Binding-site contacts:
Ligand atom O5 contacts residue GLN168 of chain 1.A at 3.1 Å (h-bond).
Ligand atom C6 contacts residue THR180 of chain 1.A at 3.5 Å.
Ligand atom O4 contacts residue TRP277 of chain 1.A at 3.7 Å.
Ligand atom C1 contacts residue TRP170 of chain 1.A at 3.8 Å (hydrophobic).
Ligand atom C4 contacts residue GLN168 of chain 1.A at 3.9 Å.
Ligand atom O4 contacts residue GLN168 of chain 1.A at 3.8 Å.
Ligand atom C6 contacts residue TRP235 of chain 1.A at 3.6 Å (hydrophobic).
Ligand atom O3 contacts residue GLN168 of chain 1.A at 3.9 Å.
Ligand atom O4 contacts residue HIS201 of chain 1.A at 4.1 Å.
Ligand atom O4 contacts residue GLU238 of chain 1.A at 2.8 Å (salt-bridge).
Ligand atom O3 contacts residue TRP171 of chain 1.A at 3.0 Å (h-bond).
Ligand atom O6 contacts residue THR180 of chain 1.A at 2.9 Å (h-bond).
Ligand atom C1 contacts residue GLN168 of chain 1.A at 3.8 Å.
Ligand atom O1 contacts residue TRP170 of chain 1.A at 4.0 Å.
Ligand atom O7 contacts residue TRP171 of chain 1.A at 3.6 Å.
Ligand atom C4 contacts residue TRP235 of chain 1.A at 3.9 Å (hydrophobic).
Ligand atom C4 contacts residue GLU238 of chain 1.A at 3.3 Å.
Ligand atom O4 contacts residue GLN168 of chain 1.A at 3.0 Å (h-bond).
Ligand atom C5 contacts residue GLU238 of chain 1.A at 4.0 Å.
Ligand atom C2 contacts residue TRP170 of chain 1.A at 4.0 Å (hydrophobic).
Ligand atom C8 contacts residue TRP170 of chain 1.A at 4.1 Å (hydrophobic).
Ligand atom O2 contacts residue TRP277 of chain 1.A at 3.5 Å.
Ligand atom C5 contacts residue GLN168 of chain 1.A at 3.9 Å.
Ligand atom C5 contacts residue TRP235 of chain 1.A at 3.8 Å (hydrophobic).
Ligand atom C6 contacts residue TYR199 of chain 1.A at 3.7 Å (hydrophobic).
Ligand atom C3 contacts residue UDP1 of chain 1.E at 3.5 Å.
Ligand atom C8 contacts residue TRP171 of chain 1.A at 3.6 Å (hydrophobic).
Ligand atom N2 contacts residue TRP170 of chain 1.A at 3.4 Å.
Ligand atom C5 contacts residue TRP170 of chain 1.A at 4.0 Å (hydrophobic).
Ligand atom C6 contacts residue GLU238 of chain 1.A at 3.6 Å.
Ligand atom O6 contacts residue TRP171 of chain 1.A at 4.1 Å.
Ligand atom O3 contacts residue UDP1 of chain 1.E at 2.6 Å (h-bond).
Ligand atom O2 contacts residue LYS280 of chain 1.A at 3.5 Å.
Ligand atom C6 contacts residue GLN168 of chain 1.A at 4.1 Å.
Ligand atom O6 contacts residue TRP235 of chain 1.A at 3.5 Å (h-bond).
Ligand atom C3 contacts residue TRP235 of chain 1.A at 3.9 Å (hydrophobic).
Ligand atom C2 contacts residue TRP277 of chain 1.A at 3.8 Å (hydrophobic).
Ligand atom C2 contacts residue GLN168 of chain 1.A at 3.9 Å.
Ligand atom C7 contacts residue TRP171 of chain 1.A at 3.6 Å (hydrophobic).
Ligand atom C3 contacts residue TRP170 of chain 1.A at 3.7 Å (hydrophobic).

This protein binds this small molecule.
Small molecule (SMILES): CC(=O)N[C@@H]1[C@@H](O)[C@H](O[C@@H]2O[C@H](CO)[C@H](O)[C@H](O)[C@H]2O)[C@@H](CO)O[C@H]1O

Sequence of chain 1.A:
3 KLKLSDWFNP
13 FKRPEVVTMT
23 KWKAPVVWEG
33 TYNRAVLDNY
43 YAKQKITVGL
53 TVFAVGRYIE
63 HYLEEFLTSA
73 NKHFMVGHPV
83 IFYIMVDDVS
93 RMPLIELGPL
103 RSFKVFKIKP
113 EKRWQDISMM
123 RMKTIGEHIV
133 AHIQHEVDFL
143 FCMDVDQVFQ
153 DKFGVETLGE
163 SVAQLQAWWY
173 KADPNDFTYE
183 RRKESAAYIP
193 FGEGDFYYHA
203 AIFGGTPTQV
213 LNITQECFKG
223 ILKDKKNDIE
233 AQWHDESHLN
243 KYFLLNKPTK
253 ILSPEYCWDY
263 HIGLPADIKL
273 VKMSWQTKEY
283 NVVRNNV